Sequence of chain 1.B:
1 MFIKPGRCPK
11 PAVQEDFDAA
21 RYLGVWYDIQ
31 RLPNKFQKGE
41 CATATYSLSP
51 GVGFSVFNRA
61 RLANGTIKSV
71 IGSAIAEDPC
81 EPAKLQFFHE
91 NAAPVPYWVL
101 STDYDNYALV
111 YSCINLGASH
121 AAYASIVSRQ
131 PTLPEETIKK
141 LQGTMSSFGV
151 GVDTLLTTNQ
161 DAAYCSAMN

Binding-site contacts:
Ligand atom OC contacts residue TYR97 of chain 1.B at 3.5 Å.
Ligand atom ND contacts residue ASN58 of chain 1.B at 3.2 Å (h-bond).
Ligand atom C4D contacts residue ASN58 of chain 1.B at 3.6 Å.
Ligand atom C1D contacts residue ASN58 of chain 1.B at 3.5 Å.
Ligand atom C4A contacts residue HIS89 of chain 1.B at 3.5 Å.
Ligand atom CMD contacts residue ARG59 of chain 1.B at 3.4 Å.
Ligand atom OB contacts residue TYR123 of chain 1.B at 3.8 Å.
Ligand atom CBB contacts residue TYR123 of chain 1.B at 3.6 Å (hydrophobic).
Ligand atom CBC contacts residue ASP28 of chain 1.B at 3.8 Å.
Ligand atom C3A contacts residue HIS89 of chain 1.B at 3.5 Å.
Ligand atom CBC contacts residue ALA44 of chain 1.B at 3.4 Å (hydrophobic).
Ligand atom O1D contacts residue LYS38 of chain 1.B at 3.2 Å (salt-bridge).
Ligand atom C2D contacts residue ASN58 of chain 1.B at 3.4 Å.
Ligand atom OB contacts residue ARG31 of chain 1.B at 2.8 Å (salt-bridge).
Ligand atom CMB contacts residue VAL95 of chain 1.B at 3.5 Å (hydrophobic).
Ligand atom CAB contacts residue VAL110 of chain 1.B at 3.8 Å (hydrophobic).
Ligand atom CHA contacts residue VAL70 of chain 1.B at 3.7 Å (hydrophobic).
Ligand atom C4B contacts residue TYR123 of chain 1.B at 3.6 Å (hydrophobic).
Ligand atom CAC contacts residue ARG31 of chain 1.B at 3.7 Å.
Ligand atom C1B contacts residue TYR123 of chain 1.B at 3.6 Å (hydrophobic).
Ligand atom CMD contacts residue ALA60 of chain 1.B at 3.6 Å (hydrophobic).
Ligand atom NC contacts residue ASN58 of chain 1.B at 3.5 Å (h-bond).
Ligand atom C3C contacts residue ARG31 of chain 1.B at 3.6 Å.
Ligand atom CAD contacts residue VAL70 of chain 1.B at 3.7 Å (hydrophobic).
Ligand atom CBB contacts residue VAL110 of chain 1.B at 3.5 Å (hydrophobic).
Ligand atom C2C contacts residue ARG31 of chain 1.B at 3.8 Å.
Ligand atom CMD contacts residue ASN58 of chain 1.B at 3.7 Å.
Ligand atom CHB contacts residue TYR123 of chain 1.B at 3.6 Å (hydrophobic).
Ligand atom CBC contacts residue THR43 of chain 1.B at 3.5 Å.
Ligand atom CMB contacts residue PRO96 of chain 1.B at 3.5 Å (hydrophobic).
Ligand atom O2A contacts residue ALA118 of chain 2.B at 3.4 Å.
Ligand atom O2D contacts residue LYS38 of chain 1.B at 3.3 Å.
Ligand atom CHB contacts residue HIS89 of chain 1.B at 3.6 Å.
Ligand atom C2B contacts residue TYR123 of chain 1.B at 3.6 Å (hydrophobic).
Ligand atom CGD contacts residue LYS38 of chain 1.B at 3.3 Å.
Ligand atom CGA contacts residue ALA118 of chain 2.B at 3.6 Å (hydrophobic).
Ligand atom C3B contacts residue TYR123 of chain 1.B at 3.7 Å (hydrophobic).
Ligand atom CMA contacts residue HIS89 of chain 1.B at 3.5 Å.
Ligand atom CAC contacts residue ASP28 of chain 1.B at 3.6 Å.
Ligand atom CAB contacts residue TYR123 of chain 1.B at 3.7 Å (hydrophobic).

Sequence of chain 2.B:
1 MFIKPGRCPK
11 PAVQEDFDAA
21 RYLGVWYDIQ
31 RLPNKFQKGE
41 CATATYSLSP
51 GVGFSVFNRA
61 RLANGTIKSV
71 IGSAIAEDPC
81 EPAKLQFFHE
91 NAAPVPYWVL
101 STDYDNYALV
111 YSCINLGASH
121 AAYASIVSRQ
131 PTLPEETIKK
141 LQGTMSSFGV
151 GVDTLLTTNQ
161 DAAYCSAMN

A small-molecule ligand and the protein it binds are described below.
Small molecule (SMILES): C=CC1=C(C)/C(=C/c2[nH]c(/C=C3\N=C(/C=C4\NC(=O)C(C)=C4C=C)C(C)=C3CCC(=O)O)c(CCC(=O)O)c2C)NC1=O